Sequence of chain 1.B:
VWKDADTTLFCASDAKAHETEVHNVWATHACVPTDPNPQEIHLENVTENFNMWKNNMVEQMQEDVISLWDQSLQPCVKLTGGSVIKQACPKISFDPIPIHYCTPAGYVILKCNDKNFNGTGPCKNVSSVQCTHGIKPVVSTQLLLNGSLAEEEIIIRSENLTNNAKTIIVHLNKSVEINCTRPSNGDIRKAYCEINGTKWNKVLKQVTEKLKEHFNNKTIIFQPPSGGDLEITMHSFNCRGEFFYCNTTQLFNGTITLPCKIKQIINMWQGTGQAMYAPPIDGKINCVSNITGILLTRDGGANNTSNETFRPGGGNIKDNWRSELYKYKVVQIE

Binding-site contacts:
Ligand atom N2 contacts residue ASN118 of chain 1.B at 2.8 Å (h-bond).
Ligand atom C8 contacts residue SER158 of chain 1.B at 4.2 Å.
Ligand atom C5 contacts residue THR120 of chain 1.B at 3.6 Å.
Ligand atom C8 contacts residue LEU161 of chain 1.B at 4.0 Å (hydrophobic).
Ligand atom C3 contacts residue THR120 of chain 1.B at 4.3 Å.
Ligand atom C7 contacts residue ILE156 of chain 1.B at 4.4 Å (hydrophobic).
Ligand atom C4 contacts residue ASN118 of chain 1.B at 4.2 Å.
Ligand atom O7 contacts residue HIS220 of chain 1.B at 3.4 Å.
Ligand atom C7 contacts residue HIS220 of chain 1.B at 4.4 Å.
Ligand atom C8 contacts residue ILE156 of chain 1.B at 4.0 Å (hydrophobic).
Ligand atom C1 contacts residue ASN118 of chain 1.B at 1.4 Å.
Ligand atom C1 contacts residue THR120 of chain 1.B at 3.7 Å.
Ligand atom C6 contacts residue THR120 of chain 1.B at 3.9 Å.
Ligand atom O5 contacts residue ASN118 of chain 1.B at 2.4 Å (h-bond).
Ligand atom O5 contacts residue THR120 of chain 1.B at 3.5 Å (h-bond).
Ligand atom C6 contacts residue GLY121 of chain 1.B at 4.3 Å.
Ligand atom C6 contacts residue PRO122 of chain 1.B at 4.4 Å (hydrophobic).
Ligand atom O7 contacts residue ASN118 of chain 1.B at 2.8 Å (h-bond).
Ligand atom O7 contacts residue ILE156 of chain 1.B at 4.2 Å.
Ligand atom C2 contacts residue ASN118 of chain 1.B at 2.5 Å.
Ligand atom C2 contacts residue THR120 of chain 1.B at 4.4 Å.
Ligand atom C7 contacts residue ASN118 of chain 1.B at 3.0 Å.
Ligand atom C8 contacts residue ASN118 of chain 1.B at 4.2 Å.
Ligand atom C5 contacts residue ASN118 of chain 1.B at 3.7 Å.
Ligand atom C3 contacts residue ASN118 of chain 1.B at 3.8 Å.

This protein binds this small molecule.
Small molecule (SMILES): CC(=O)N[C@@H]1[C@@H](O)[C@H](O)[C@@H](CO)O[C@H]1O